Sequence of chain 34.A:
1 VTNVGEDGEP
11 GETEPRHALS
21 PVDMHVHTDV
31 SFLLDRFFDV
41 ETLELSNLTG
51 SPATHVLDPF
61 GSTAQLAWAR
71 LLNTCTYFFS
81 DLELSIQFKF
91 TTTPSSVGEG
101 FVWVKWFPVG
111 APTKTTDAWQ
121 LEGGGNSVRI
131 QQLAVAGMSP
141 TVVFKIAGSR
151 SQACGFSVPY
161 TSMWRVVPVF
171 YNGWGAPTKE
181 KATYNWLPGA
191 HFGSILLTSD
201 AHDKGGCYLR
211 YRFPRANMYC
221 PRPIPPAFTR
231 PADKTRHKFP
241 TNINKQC

Binding-site contacts:
Ligand atom N5 contacts residue ALA118 of chain 34.A at 2.8 Å (h-bond).
Ligand atom C7 contacts residue ALA118 of chain 34.A at 3.6 Å (hydrophobic).
Ligand atom O10 contacts residue GLN65 of chain 35.A at 4.0 Å.
Ligand atom C1 contacts residue ARG129 of chain 34.A at 4.0 Å.
Ligand atom C11 contacts residue GLN65 of chain 35.A at 3.7 Å.
Ligand atom C11 contacts residue GLN132 of chain 34.A at 4.3 Å.
Ligand atom O8 contacts residue GLN120 of chain 34.A at 2.8 Å (h-bond).
Ligand atom C11 contacts residue TRP119 of chain 34.A at 4.4 Å (hydrophobic).
Ligand atom C9 contacts residue TRP119 of chain 34.A at 4.3 Å (hydrophobic).
Ligand atom C4 contacts residue ALA118 of chain 34.A at 4.0 Å (hydrophobic).
Ligand atom C8 contacts residue GLN120 of chain 34.A at 4.1 Å.
Ligand atom C5 contacts residue ALA118 of chain 34.A at 3.6 Å (hydrophobic).
Ligand atom C10 contacts residue GLN65 of chain 35.A at 4.5 Å.
Ligand atom O8 contacts residue ALA118 of chain 34.A at 3.8 Å.
Ligand atom C10 contacts residue ALA118 of chain 34.A at 3.8 Å (hydrophobic).
Ligand atom O10 contacts residue ALA64 of chain 35.A at 3.8 Å.
Ligand atom C11 contacts residue ALA118 of chain 34.A at 3.9 Å (hydrophobic).
Ligand atom O8 contacts residue TRP119 of chain 34.A at 3.8 Å.
Ligand atom O1A contacts residue ARG129 of chain 34.A at 3.3 Å (salt-bridge).
Ligand atom C8 contacts residue ALA118 of chain 34.A at 4.3 Å (hydrophobic).
Ligand atom C6 contacts residue ALA118 of chain 34.A at 3.4 Å (hydrophobic).
Ligand atom O9 contacts residue GLN120 of chain 34.A at 3.5 Å (h-bond).
Ligand atom O9 contacts residue THR42 of chain 35.A at 4.0 Å.
Ligand atom O1B contacts residue ARG129 of chain 34.A at 3.9 Å.
Ligand atom O1A contacts residue ALA118 of chain 34.A at 4.5 Å.
Ligand atom C10 contacts residue ALA64 of chain 35.A at 4.5 Å (hydrophobic).

Sequence of chain 35.A:
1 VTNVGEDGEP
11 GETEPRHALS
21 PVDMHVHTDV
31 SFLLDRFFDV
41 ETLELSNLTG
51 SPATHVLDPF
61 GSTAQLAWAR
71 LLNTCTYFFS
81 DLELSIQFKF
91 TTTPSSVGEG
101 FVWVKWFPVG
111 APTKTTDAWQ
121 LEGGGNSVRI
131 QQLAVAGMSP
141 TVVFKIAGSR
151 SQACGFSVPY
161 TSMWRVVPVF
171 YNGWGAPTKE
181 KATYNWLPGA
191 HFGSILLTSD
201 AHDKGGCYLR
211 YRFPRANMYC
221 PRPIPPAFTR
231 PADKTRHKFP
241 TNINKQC

A protein and the small-molecule ligand that binds it are described below.
Small molecule (SMILES): CC(=O)N[C@H]1[C@H]([C@H](O)[C@H](O)CO)O[C@@](O[C@H]2[C@@H](O)[C@@H](CO)O[C@@H](O[C@H]3[C@H](O)[C@@H](O)[C@@H](O)O[C@@H]3CO)[C@@H]2O)(C(=O)O)C[C@@H]1O